A protein and the small-molecule ligand that binds it are described below.
Small molecule (SMILES): CCOc1ccc(C2=Nn3c(nnc3-c3ccccc3OC)SC2)cc1

Sequence of chain 1.C:
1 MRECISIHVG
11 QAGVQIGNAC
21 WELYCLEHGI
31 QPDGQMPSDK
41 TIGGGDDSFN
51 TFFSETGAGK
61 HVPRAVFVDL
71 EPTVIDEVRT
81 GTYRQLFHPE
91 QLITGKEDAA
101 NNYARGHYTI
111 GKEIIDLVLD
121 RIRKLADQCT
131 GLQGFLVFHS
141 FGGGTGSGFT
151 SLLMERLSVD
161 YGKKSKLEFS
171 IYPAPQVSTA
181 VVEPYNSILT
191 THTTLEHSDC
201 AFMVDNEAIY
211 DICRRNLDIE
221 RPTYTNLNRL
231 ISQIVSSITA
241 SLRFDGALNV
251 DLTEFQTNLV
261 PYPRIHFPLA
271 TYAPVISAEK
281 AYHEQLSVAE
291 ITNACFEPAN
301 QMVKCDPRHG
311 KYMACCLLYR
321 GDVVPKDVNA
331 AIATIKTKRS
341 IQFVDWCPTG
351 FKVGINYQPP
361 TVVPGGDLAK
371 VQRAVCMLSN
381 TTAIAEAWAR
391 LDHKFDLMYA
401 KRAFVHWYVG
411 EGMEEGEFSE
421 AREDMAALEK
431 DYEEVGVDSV

Sequence of chain 1.D:
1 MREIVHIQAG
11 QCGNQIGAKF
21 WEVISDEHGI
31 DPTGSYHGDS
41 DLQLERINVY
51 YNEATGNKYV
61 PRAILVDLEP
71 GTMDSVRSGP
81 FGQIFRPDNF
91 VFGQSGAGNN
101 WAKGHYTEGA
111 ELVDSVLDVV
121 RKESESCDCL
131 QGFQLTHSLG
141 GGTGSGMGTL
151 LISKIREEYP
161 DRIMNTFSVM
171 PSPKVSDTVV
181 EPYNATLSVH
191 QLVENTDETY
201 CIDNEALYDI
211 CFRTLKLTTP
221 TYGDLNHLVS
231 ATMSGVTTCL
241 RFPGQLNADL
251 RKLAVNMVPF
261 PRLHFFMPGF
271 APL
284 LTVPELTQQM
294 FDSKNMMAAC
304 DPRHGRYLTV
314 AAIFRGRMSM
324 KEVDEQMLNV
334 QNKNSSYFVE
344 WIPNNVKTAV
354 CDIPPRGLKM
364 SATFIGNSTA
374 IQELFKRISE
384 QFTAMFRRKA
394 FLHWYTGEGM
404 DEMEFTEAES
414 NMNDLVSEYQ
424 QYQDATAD

Binding-site contacts:
Ligand atom N15 contacts residue ALA248 of chain 1.D at 3.7 Å.
Ligand atom C19 contacts residue CYS239 of chain 1.D at 3.7 Å (hydrophobic).
Ligand atom C23 contacts residue ALA314 of chain 1.D at 3.7 Å (hydrophobic).
Ligand atom C02 contacts residue ASN256 of chain 1.D at 3.4 Å.
Ligand atom C26 contacts residue ALA352 of chain 1.D at 3.6 Å (hydrophobic).
Ligand atom C01 contacts residue THR312 of chain 1.D at 3.7 Å.
Ligand atom N14 contacts residue LEU253 of chain 1.D at 3.7 Å.
Ligand atom C21 contacts residue ILE368 of chain 1.D at 3.4 Å (hydrophobic).
Ligand atom C13 contacts residue LEU253 of chain 1.D at 3.5 Å (hydrophobic).
Ligand atom S17 contacts residue LEU253 of chain 1.D at 3.7 Å.
Ligand atom C04 contacts residue ASN256 of chain 1.D at 3.7 Å.
Ligand atom C26 contacts residue CYS239 of chain 1.D at 3.5 Å (hydrophobic).
Ligand atom N15 contacts residue LEU253 of chain 1.D at 3.6 Å.
Ligand atom C23 contacts residue ILE316 of chain 1.D at 3.5 Å (hydrophobic).
Ligand atom C05 contacts residue VAL181 of chain 1.C at 3.8 Å (hydrophobic).
Ligand atom C22 contacts residue ALA315 of chain 1.D at 3.3 Å (hydrophobic).
Ligand atom C22 contacts residue ILE316 of chain 1.D at 3.4 Å (hydrophobic).
Ligand atom N14 contacts residue CYS239 of chain 1.D at 3.2 Å (h-bond).
Ligand atom N15 contacts residue LEU240 of chain 1.D at 3.5 Å.
Ligand atom C05 contacts residue LYS350 of chain 1.D at 3.8 Å.
Ligand atom C05 contacts residue ASN256 of chain 1.D at 3.5 Å.
Ligand atom C01 contacts residue VAL313 of chain 1.D at 3.5 Å (hydrophobic).
Ligand atom C06 contacts residue ASN256 of chain 1.D at 3.6 Å.
Ligand atom C21 contacts residue ILE316 of chain 1.D at 3.8 Å (hydrophobic).
Ligand atom S17 contacts residue ASP249 of chain 1.D at 3.7 Å.
Ligand atom C16 contacts residue LEU253 of chain 1.D at 3.7 Å (hydrophobic).
Ligand atom C18 contacts residue LYS252 of chain 1.D at 3.7 Å.
Ligand atom C22 contacts residue ALA314 of chain 1.D at 3.4 Å (hydrophobic).
Ligand atom C02 contacts residue VAL181 of chain 1.C at 3.7 Å (hydrophobic).
Ligand atom S17 contacts residue ALA248 of chain 1.D at 3.6 Å.
Ligand atom C01 contacts residue ASN348 of chain 1.D at 3.3 Å.
Ligand atom C20 contacts residue ILE368 of chain 1.D at 3.8 Å (hydrophobic).
Ligand atom C23 contacts residue ALA315 of chain 1.D at 3.5 Å (hydrophobic).
Ligand atom C13 contacts residue CYS239 of chain 1.D at 3.4 Å (hydrophobic).
Ligand atom O03 contacts residue LYS350 of chain 1.D at 3.4 Å.
Ligand atom C04 contacts residue LYS350 of chain 1.D at 3.4 Å.
Ligand atom C16 contacts residue ALA248 of chain 1.D at 3.6 Å (hydrophobic).
Ligand atom C05 contacts residue ALA180 of chain 1.C at 3.5 Å (hydrophobic).
Ligand atom N12 contacts residue LEU253 of chain 1.D at 3.6 Å.
Ligand atom C09 contacts residue LYS350 of chain 1.D at 3.5 Å.